Sequence of chain 2.C:
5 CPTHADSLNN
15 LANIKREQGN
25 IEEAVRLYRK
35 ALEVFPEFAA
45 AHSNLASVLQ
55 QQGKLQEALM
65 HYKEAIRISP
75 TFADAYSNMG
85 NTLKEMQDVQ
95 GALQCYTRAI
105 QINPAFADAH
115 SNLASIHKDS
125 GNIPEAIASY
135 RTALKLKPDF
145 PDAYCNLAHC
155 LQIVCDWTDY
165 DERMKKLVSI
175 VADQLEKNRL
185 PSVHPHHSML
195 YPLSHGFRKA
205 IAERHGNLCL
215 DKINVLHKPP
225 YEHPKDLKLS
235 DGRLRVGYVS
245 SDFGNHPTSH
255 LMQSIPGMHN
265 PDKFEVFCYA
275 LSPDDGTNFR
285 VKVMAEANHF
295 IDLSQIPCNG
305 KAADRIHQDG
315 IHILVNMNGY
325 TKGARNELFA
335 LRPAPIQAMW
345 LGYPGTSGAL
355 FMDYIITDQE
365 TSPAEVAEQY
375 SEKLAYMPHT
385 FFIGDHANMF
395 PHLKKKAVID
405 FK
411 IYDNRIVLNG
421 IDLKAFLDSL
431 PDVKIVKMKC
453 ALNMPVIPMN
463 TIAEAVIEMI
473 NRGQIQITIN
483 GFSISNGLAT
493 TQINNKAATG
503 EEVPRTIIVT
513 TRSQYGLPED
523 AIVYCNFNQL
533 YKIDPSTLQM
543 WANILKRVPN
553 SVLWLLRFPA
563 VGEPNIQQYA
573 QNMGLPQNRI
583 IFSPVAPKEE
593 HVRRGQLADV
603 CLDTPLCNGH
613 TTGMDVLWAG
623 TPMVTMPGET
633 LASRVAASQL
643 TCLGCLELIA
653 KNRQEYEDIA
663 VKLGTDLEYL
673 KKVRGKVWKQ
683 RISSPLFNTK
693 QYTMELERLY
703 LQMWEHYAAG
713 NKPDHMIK

Binding-site contacts:
Ligand atom O2B contacts residue THR613 of chain 2.C at 2.4 Å (h-bond).
Ligand atom N2' contacts residue HIS612 of chain 2.C at 3.0 Å (h-bond).
Ligand atom O3' contacts residue HIS612 of chain 2.C at 3.6 Å (h-bond).
Ligand atom O2 contacts residue ALA588 of chain 2.C at 3.5 Å (h-bond).
Ligand atom O3' contacts residue PRO348 of chain 2.C at 3.4 Å.
Ligand atom O1B contacts residue LYS534 of chain 2.C at 2.4 Å (salt-bridge).
Ligand atom C2B contacts residue ASP617 of chain 2.C at 3.4 Å.
Ligand atom C4' contacts residue GLY346 of chain 2.C at 3.5 Å.
Ligand atom O2A contacts residue GLN531 of chain 2.C at 2.6 Å (h-bond).
Ligand atom O6' contacts residue THR252 of chain 2.C at 2.3 Å (h-bond).
Ligand atom N3 contacts residue VAL587 of chain 2.C at 3.6 Å.
Ligand atom O2B contacts residue HIS612 of chain 2.C at 3.2 Å (h-bond).
Ligand atom O4 contacts residue VAL587 of chain 2.C at 3.6 Å.
Ligand atom O7' contacts residue HIS190 of chain 2.C at 3.0 Å.
Ligand atom C4' contacts residue LEU345 of chain 2.C at 3.6 Å (hydrophobic).
Ligand atom O2' contacts residue ASP617 of chain 2.C at 3.0 Å (salt-bridge).
Ligand atom O3' contacts residue GLY346 of chain 2.C at 3.3 Å (h-bond).
Ligand atom N3 contacts residue ALA588 of chain 2.C at 2.8 Å (h-bond).
Ligand atom C6' contacts residue THR252 of chain 2.C at 3.3 Å.
Ligand atom C4 contacts residue HIS593 of chain 2.C at 3.4 Å.
Ligand atom O4 contacts residue ALA588 of chain 2.C at 3.1 Å (h-bond).
Ligand atom O4' contacts residue LEU345 of chain 2.C at 2.8 Å (h-bond).
Ligand atom O1' contacts residue THR613 of chain 2.C at 3.2 Å (h-bond).
Ligand atom O3B contacts residue LYS590 of chain 2.C at 2.9 Å (salt-bridge).
Ligand atom O2 contacts residue LYS590 of chain 2.C at 3.6 Å.
Ligand atom O4 contacts residue ARG596 of chain 2.C at 2.7 Å (salt-bridge).
Ligand atom C8' contacts residue TYR533 of chain 2.C at 3.3 Å (hydrophobic).
Ligand atom PA contacts residue GLN531 of chain 2.C at 3.5 Å.
Ligand atom O2B contacts residue THR614 of chain 2.C at 3.5 Å (h-bond).
Ligand atom C5' contacts residue THR613 of chain 2.C at 3.3 Å.
Ligand atom C5 contacts residue HIS593 of chain 2.C at 3.5 Å.
Ligand atom C8' contacts residue CYS609 of chain 2.C at 3.5 Å (hydrophobic).
Ligand atom O3B contacts residue THR613 of chain 2.C at 3.5 Å.
Ligand atom O2' contacts residue LYS590 of chain 2.C at 2.5 Å (salt-bridge).
Ligand atom C3' contacts residue HIS612 of chain 2.C at 3.5 Å.
Ligand atom O4 contacts residue LEU558 of chain 2.C at 3.3 Å.
Ligand atom N3 contacts residue HIS593 of chain 2.C at 3.4 Å.
Ligand atom PB contacts residue LYS534 of chain 2.C at 3.3 Å.
Ligand atom O2' contacts residue HIS593 of chain 2.C at 3.4 Å (h-bond).
Ligand atom C8' contacts residue MET193 of chain 2.C at 3.6 Å (hydrophobic).

Sequence of chain 2.A:
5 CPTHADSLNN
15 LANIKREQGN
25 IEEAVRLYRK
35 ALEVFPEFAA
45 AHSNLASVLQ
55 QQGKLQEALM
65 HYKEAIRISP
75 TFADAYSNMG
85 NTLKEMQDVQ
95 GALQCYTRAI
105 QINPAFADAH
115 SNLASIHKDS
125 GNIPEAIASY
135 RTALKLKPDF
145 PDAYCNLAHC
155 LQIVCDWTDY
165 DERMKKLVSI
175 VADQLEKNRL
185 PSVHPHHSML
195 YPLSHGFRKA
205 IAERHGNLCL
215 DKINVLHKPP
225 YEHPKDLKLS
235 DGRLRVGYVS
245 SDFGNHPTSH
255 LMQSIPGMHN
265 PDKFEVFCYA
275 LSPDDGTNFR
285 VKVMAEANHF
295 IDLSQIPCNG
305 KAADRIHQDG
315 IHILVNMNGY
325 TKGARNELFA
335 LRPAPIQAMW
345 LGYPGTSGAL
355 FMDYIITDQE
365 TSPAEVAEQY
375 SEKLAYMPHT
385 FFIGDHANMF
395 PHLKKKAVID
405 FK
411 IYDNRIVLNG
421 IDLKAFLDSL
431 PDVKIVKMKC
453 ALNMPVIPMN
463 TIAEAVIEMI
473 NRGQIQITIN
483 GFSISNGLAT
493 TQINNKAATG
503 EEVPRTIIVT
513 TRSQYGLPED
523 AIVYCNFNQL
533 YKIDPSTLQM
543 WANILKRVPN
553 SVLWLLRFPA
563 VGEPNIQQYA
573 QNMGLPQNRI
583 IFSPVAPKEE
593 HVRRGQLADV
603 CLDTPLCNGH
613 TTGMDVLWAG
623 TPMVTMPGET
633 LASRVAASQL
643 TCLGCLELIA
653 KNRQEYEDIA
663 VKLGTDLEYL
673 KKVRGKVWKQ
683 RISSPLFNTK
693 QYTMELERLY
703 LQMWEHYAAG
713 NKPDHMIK

A protein and the small-molecule ligand that binds it are described below.
Small molecule (SMILES): CC(=O)N[C@H]1[C@@H](O[P](=O)(O)O[P](=O)(O)OC[C@H]2O[C@@H](n3ccc(=O)[nH]c3=O)[C@H](O)[C@@H]2O)O[C@H](CO)[C@@H](O)[C@@H]1O